Binding-site contacts:
Ligand atom C20 contacts residue GLU81 of chain 1.B at 3.6 Å.
Ligand atom N5 contacts residue GLU81 of chain 1.B at 2.9 Å (salt-bridge).
Ligand atom N2 contacts residue PHE175 of chain 1.B at 3.8 Å.
Ligand atom F1 contacts residue HIS154 of chain 1.B at 3.8 Å.
Ligand atom C19 contacts residue ILE107 of chain 1.B at 3.6 Å (hydrophobic).
Ligand atom C24 contacts residue GLU81 of chain 1.B at 3.1 Å.
Ligand atom C10 contacts residue PHE175 of chain 1.B at 3.7 Å (hydrophobic).
Ligand atom N5 contacts residue LEU85 of chain 1.B at 3.8 Å.
Ligand atom O1 contacts residue ASP174 of chain 1.B at 2.8 Å (salt-bridge).
Ligand atom C25 contacts residue GLU81 of chain 1.B at 3.8 Å.
Ligand atom C22 contacts residue ASP174 of chain 1.B at 3.6 Å.
Ligand atom O1 contacts residue LEU94 of chain 1.B at 3.7 Å.
Ligand atom C27 contacts residue LEU85 of chain 1.B at 3.7 Å (hydrophobic).
Ligand atom N2 contacts residue VAL51 of chain 1.B at 3.8 Å.
Ligand atom C19 contacts residue GLU81 of chain 1.B at 3.7 Å.
Ligand atom C23 contacts residue ASP174 of chain 1.B at 3.6 Å.
Ligand atom F3 contacts residue LEU85 of chain 1.B at 3.7 Å.
Ligand atom C28 contacts residue LEU85 of chain 1.B at 3.6 Å (hydrophobic).
Ligand atom C5 contacts residue ILE43 of chain 1.B at 3.8 Å (hydrophobic).
Ligand atom C8 contacts residue LEU177 of chain 1.B at 3.8 Å (hydrophobic).
Ligand atom C18 contacts residue ILE107 of chain 1.B at 3.5 Å (hydrophobic).
Ligand atom C11 contacts residue PHE175 of chain 1.B at 3.6 Å (hydrophobic).
Ligand atom N3 contacts residue PHE175 of chain 1.B at 3.5 Å.
Ligand atom C22 contacts residue GLU81 of chain 1.B at 3.8 Å.
Ligand atom F3 contacts residue ILE93 of chain 1.B at 3.8 Å.
Ligand atom F1 contacts residue GLY173 of chain 1.B at 3.5 Å.
Ligand atom C12 contacts residue PHE175 of chain 1.B at 3.6 Å (hydrophobic).
Ligand atom C18 contacts residue LYS63 of chain 1.B at 3.3 Å.
Ligand atom C19 contacts residue THR109 of chain 1.B at 3.7 Å.
Ligand atom C11 contacts residue VAL51 of chain 1.B at 3.8 Å (hydrophobic).
Ligand atom C24 contacts residue ASP174 of chain 1.B at 3.8 Å.
Ligand atom C18 contacts residue THR109 of chain 1.B at 3.6 Å.
Ligand atom C23 contacts residue LEU85 of chain 1.B at 3.8 Å (hydrophobic).
Ligand atom C17 contacts residue LYS63 of chain 1.B at 3.5 Å.
Ligand atom O1 contacts residue GLY173 of chain 1.B at 3.6 Å.
Ligand atom F1 contacts residue ILE172 of chain 1.B at 3.6 Å.
Ligand atom C8 contacts residue PHE175 of chain 1.B at 3.5 Å (hydrophobic).
Ligand atom C28 contacts residue ASP174 of chain 1.B at 3.4 Å.
Ligand atom C15 contacts residue PHE175 of chain 1.B at 3.8 Å (hydrophobic).
Ligand atom C6 contacts residue ILE43 of chain 1.B at 3.7 Å (hydrophobic).

This small molecule binds to this protein.
Small molecule (SMILES): CN(C)Cc1ccc(-c2cnn3c(-c4cccc(NC(=O)c5cccc(C(F)(F)F)c5)c4)ccnc23)cc1

Sequence of chain 1.B:
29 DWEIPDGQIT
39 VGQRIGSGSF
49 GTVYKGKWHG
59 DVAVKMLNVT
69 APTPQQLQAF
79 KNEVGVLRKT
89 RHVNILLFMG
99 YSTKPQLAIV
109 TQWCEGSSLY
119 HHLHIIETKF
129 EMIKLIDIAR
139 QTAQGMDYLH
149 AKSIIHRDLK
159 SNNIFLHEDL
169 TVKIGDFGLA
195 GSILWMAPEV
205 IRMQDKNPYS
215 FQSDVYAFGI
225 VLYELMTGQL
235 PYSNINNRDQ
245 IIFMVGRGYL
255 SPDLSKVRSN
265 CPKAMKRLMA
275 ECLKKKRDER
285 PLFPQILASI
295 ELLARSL